Binding-site contacts:
Ligand atom N2 contacts residue TYR28 of chain 1.A at 4.3 Å.
Ligand atom C2 contacts residue ASN61 of chain 1.A at 2.5 Å.
Ligand atom O5 contacts residue ASN61 of chain 1.A at 2.4 Å (h-bond).
Ligand atom C3 contacts residue ASN61 of chain 1.A at 3.8 Å.
Ligand atom C1 contacts residue ASN61 of chain 1.A at 1.4 Å.
Ligand atom C4 contacts residue ASN61 of chain 1.A at 4.2 Å.
Ligand atom C8 contacts residue TYR28 of chain 1.A at 3.7 Å (hydrophobic).
Ligand atom O6 contacts residue ASN61 of chain 1.A at 3.9 Å.
Ligand atom N2 contacts residue ASN61 of chain 1.A at 2.9 Å (h-bond).
Ligand atom C5 contacts residue ASN61 of chain 1.A at 3.7 Å.
Ligand atom C7 contacts residue ASN61 of chain 1.A at 4.0 Å.
Ligand atom C7 contacts residue TYR28 of chain 1.A at 4.2 Å (hydrophobic).

Sequence of chain 1.A:
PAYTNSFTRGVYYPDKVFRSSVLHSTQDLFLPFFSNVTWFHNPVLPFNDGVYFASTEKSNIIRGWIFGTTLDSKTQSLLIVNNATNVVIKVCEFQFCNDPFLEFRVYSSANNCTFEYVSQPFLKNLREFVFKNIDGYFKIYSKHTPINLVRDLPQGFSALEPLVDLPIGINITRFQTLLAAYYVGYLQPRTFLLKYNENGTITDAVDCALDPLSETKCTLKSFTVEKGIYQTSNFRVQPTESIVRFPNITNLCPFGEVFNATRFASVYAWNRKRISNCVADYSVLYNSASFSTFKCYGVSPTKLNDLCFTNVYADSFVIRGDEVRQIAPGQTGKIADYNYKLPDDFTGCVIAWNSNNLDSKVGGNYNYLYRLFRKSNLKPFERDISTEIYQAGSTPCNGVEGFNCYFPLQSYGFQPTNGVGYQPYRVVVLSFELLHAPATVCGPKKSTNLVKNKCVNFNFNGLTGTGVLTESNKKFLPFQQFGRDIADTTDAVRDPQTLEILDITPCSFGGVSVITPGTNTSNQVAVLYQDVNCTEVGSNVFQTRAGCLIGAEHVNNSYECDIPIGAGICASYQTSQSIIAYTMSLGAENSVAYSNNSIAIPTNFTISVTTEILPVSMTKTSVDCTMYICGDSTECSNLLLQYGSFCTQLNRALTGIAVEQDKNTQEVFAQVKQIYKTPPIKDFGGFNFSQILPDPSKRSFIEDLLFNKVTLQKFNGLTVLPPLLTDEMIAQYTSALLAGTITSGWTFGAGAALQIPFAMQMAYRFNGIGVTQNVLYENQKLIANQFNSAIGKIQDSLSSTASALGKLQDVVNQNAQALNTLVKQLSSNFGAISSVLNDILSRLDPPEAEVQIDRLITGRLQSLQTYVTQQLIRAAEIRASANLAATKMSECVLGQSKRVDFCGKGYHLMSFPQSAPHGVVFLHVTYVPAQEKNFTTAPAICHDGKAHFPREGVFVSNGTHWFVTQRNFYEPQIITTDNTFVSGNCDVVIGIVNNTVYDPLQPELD

A protein and the small-molecule ligand that binds it are described below.
Small molecule (SMILES): CC(=O)N[C@@H]1[C@@H](O)[C@H](O)[C@@H](CO)O[C@H]1O